Binding-site contacts:
Ligand atom C7 contacts residue CYS604 of chain 1.A at 4.1 Å (hydrophobic).
Ligand atom C7 contacts residue THR605 of chain 1.A at 3.6 Å.
Ligand atom C7 contacts residue ASN603 of chain 1.A at 3.2 Å.
Ligand atom C4 contacts residue ASN603 of chain 1.A at 4.2 Å.
Ligand atom C5 contacts residue ASN603 of chain 1.A at 3.7 Å.
Ligand atom C8 contacts residue THR605 of chain 1.A at 3.4 Å.
Ligand atom O7 contacts residue ASN603 of chain 1.A at 3.1 Å.
Ligand atom C8 contacts residue ASN603 of chain 1.A at 4.4 Å.
Ligand atom C3 contacts residue ASN603 of chain 1.A at 3.8 Å.
Ligand atom N2 contacts residue ASN603 of chain 1.A at 2.9 Å (h-bond).
Ligand atom C2 contacts residue ASN603 of chain 1.A at 2.5 Å.
Ligand atom O5 contacts residue ASN603 of chain 1.A at 2.4 Å (h-bond).
Ligand atom O7 contacts residue THR605 of chain 1.A at 3.2 Å (h-bond).
Ligand atom C1 contacts residue ASN603 of chain 1.A at 1.4 Å.
Ligand atom O7 contacts residue CYS604 of chain 1.A at 3.1 Å (h-bond).

Sequence of chain 1.A:
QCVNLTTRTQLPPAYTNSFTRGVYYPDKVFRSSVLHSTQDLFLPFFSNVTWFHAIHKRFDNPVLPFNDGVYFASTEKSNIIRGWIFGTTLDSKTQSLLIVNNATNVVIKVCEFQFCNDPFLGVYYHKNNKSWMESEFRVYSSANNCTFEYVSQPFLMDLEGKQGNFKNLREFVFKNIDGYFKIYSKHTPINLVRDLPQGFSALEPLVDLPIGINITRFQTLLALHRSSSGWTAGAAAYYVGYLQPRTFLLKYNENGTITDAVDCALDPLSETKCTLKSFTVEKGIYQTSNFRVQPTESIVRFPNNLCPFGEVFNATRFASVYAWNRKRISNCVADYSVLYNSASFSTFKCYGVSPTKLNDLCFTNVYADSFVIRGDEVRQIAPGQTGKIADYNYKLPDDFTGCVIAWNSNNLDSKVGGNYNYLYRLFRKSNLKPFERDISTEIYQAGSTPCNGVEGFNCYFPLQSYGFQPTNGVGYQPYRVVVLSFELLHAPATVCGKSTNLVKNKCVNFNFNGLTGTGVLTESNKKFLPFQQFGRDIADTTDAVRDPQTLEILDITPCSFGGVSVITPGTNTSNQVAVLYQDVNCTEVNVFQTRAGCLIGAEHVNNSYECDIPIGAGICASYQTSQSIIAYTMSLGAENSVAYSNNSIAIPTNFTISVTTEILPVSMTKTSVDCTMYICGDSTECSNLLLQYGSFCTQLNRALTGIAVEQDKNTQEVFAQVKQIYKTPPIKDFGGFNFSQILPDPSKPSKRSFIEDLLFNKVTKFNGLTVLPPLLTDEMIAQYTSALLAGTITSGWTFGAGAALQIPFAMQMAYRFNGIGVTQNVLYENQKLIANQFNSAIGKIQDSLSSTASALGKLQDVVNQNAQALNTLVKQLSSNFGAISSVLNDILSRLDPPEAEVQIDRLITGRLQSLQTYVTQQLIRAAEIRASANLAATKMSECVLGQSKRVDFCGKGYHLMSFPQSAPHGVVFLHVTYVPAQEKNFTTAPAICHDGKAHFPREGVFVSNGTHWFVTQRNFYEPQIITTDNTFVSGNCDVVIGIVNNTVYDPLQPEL

The protein below binds the small molecule below.
Small molecule (SMILES): CC(=O)N[C@@H]1[C@@H](O)[C@H](O)[C@@H](CO)O[C@H]1O